The protein below binds the small molecule below.
Small molecule (SMILES): NCCCCCCCCCCCC(=O)O

Sequence of chain 60.A:
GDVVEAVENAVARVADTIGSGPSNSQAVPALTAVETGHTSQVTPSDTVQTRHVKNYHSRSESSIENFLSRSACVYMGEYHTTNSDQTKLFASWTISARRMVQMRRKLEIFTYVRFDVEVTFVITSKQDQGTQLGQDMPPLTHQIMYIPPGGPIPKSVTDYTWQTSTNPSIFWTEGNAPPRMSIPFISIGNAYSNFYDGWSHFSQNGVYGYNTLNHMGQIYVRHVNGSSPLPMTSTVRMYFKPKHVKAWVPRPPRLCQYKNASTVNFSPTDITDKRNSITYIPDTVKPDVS

Binding-site contacts:
Ligand atom CA2 contacts residue PHE115 of chain 60.A at 4.3 Å (hydrophobic).
Ligand atom N contacts residue TYR146 of chain 60.A at 4.1 Å.
Ligand atom C1 contacts residue VAL119 of chain 60.A at 4.2 Å (hydrophobic).
Ligand atom C5 contacts residue ILE183 of chain 60.A at 4.4 Å (hydrophobic).
Ligand atom C5 contacts residue PHE240 of chain 60.A at 4.1 Å (hydrophobic).
Ligand atom C8 contacts residue MET216 of chain 60.A at 3.9 Å (hydrophobic).
Ligand atom C9 contacts residue PHE240 of chain 60.A at 4.1 Å (hydrophobic).
Ligand atom OXT contacts residue TYR210 of chain 60.A at 3.0 Å (h-bond).
Ligand atom OXT contacts residue ASN194 of chain 60.A at 4.3 Å.
Ligand atom C8 contacts residue TYR192 of chain 60.A at 3.6 Å (hydrophobic).
Ligand atom C7 contacts residue TYR192 of chain 60.A at 4.4 Å (hydrophobic).
Ligand atom O contacts residue ASN194 of chain 60.A at 3.0 Å (h-bond).
Ligand atom O contacts residue VAL113 of chain 60.A at 4.0 Å.
Ligand atom C7 contacts residue PHE240 of chain 60.A at 3.9 Å (hydrophobic).
Ligand atom C2 contacts residue ILE183 of chain 60.A at 4.2 Å (hydrophobic).
Ligand atom C contacts residue TYR210 of chain 60.A at 4.1 Å (hydrophobic).
Ligand atom C5 contacts residue ILE95 of chain 60.A at 3.8 Å (hydrophobic).
Ligand atom O contacts residue TYR192 of chain 60.A at 3.9 Å.
Ligand atom C10 contacts residue TYR192 of chain 60.A at 4.3 Å (hydrophobic).
Ligand atom C6 contacts residue TYR192 of chain 60.A at 4.4 Å (hydrophobic).
Ligand atom N contacts residue ILE219 of chain 60.A at 4.0 Å.
Ligand atom N contacts residue MET181 of chain 60.A at 3.9 Å.
Ligand atom C6 contacts residue ILE95 of chain 60.A at 4.1 Å (hydrophobic).
Ligand atom C7 contacts residue ILE95 of chain 60.A at 4.3 Å (hydrophobic).
Ligand atom C2 contacts residue ILE95 of chain 60.A at 3.8 Å (hydrophobic).
Ligand atom C4 contacts residue ILE183 of chain 60.A at 4.2 Å (hydrophobic).
Ligand atom C7 contacts residue VAL117 of chain 60.A at 4.3 Å (hydrophobic).
Ligand atom C10 contacts residue MET216 of chain 60.A at 3.6 Å (hydrophobic).
Ligand atom C9 contacts residue PHE115 of chain 60.A at 4.1 Å (hydrophobic).
Ligand atom C contacts residue TYR192 of chain 60.A at 4.2 Å (hydrophobic).
Ligand atom C1 contacts residue ILE183 of chain 60.A at 4.2 Å (hydrophobic).
Ligand atom C2 contacts residue TYR146 of chain 60.A at 3.9 Å (hydrophobic).
Ligand atom C4 contacts residue ILE95 of chain 60.A at 4.0 Å (hydrophobic).
Ligand atom C3 contacts residue ILE183 of chain 60.A at 3.7 Å (hydrophobic).
Ligand atom C contacts residue ASN194 of chain 60.A at 4.0 Å.
Ligand atom C9 contacts residue TYR192 of chain 60.A at 4.1 Å (hydrophobic).
Ligand atom OXT contacts residue MET216 of chain 60.A at 4.2 Å.
Ligand atom O contacts residue LEU107 of chain 60.A at 4.4 Å.
Ligand atom C1 contacts residue ILE219 of chain 60.A at 4.1 Å (hydrophobic).
Ligand atom C3 contacts residue ILE95 of chain 60.A at 4.2 Å (hydrophobic).